Binding-site contacts:
Ligand atom C6 contacts residue SER93 of chain 47.H at 4.0 Å.
Ligand atom C3 contacts residue ALA158 of chain 47.H at 4.0 Å (hydrophobic).
Ligand atom O6B contacts residue HIS94 of chain 47.H at 4.0 Å.
Ligand atom O6B contacts residue HIS155 of chain 47.H at 3.3 Å (h-bond).
Ligand atom O4 contacts residue LYS156 of chain 47.H at 3.5 Å.
Ligand atom OAF contacts residue ALA158 of chain 47.H at 3.3 Å.
Ligand atom C6 contacts residue HIS94 of chain 47.H at 3.9 Å.
Ligand atom O3 contacts residue LYS156 of chain 47.H at 3.0 Å.
Ligand atom C5 contacts residue HIS155 of chain 47.H at 4.0 Å.
Ligand atom O6B contacts residue LEU62 of chain 47.H at 4.0 Å.
Ligand atom O6A contacts residue SER93 of chain 47.H at 3.2 Å.
Ligand atom OAH contacts residue ARG157 of chain 47.H at 3.1 Å (salt-bridge).
Ligand atom OAH contacts residue LEU2 of chain 47.H at 2.8 Å (h-bond).
Ligand atom OAF contacts residue ARG157 of chain 47.H at 2.8 Å (salt-bridge).
Ligand atom O5B contacts residue LYS156 of chain 47.H at 3.3 Å.
Ligand atom C4 contacts residue LYS156 of chain 47.H at 4.0 Å.
Ligand atom O4 contacts residue SER93 of chain 47.H at 3.0 Å (h-bond).
Ligand atom OAH contacts residue ASP3 of chain 47.H at 4.0 Å.
Ligand atom SAG contacts residue THR4 of chain 47.H at 3.9 Å.
Ligand atom C6 contacts residue LEU62 of chain 47.H at 3.5 Å (hydrophobic).
Ligand atom C3 contacts residue LYS156 of chain 47.H at 4.0 Å.
Ligand atom SAG contacts residue ARG157 of chain 47.H at 3.6 Å (salt-bridge).
Ligand atom OAH contacts residue THR4 of chain 47.H at 3.7 Å.
Ligand atom O6A contacts residue HIS94 of chain 47.H at 3.2 Å (h-bond).
Ligand atom C3 contacts residue ARG157 of chain 47.H at 3.7 Å.
Ligand atom O6A contacts residue HIS155 of chain 47.H at 3.8 Å.
Ligand atom O3 contacts residue ARG157 of chain 47.H at 3.3 Å (salt-bridge).
Ligand atom O5 contacts residue HIS155 of chain 47.H at 3.6 Å.
Ligand atom C5 contacts residue LEU62 of chain 47.H at 3.8 Å (hydrophobic).
Ligand atom OBI contacts residue LYS156 of chain 47.H at 4.0 Å.
Ligand atom O6B contacts residue LYS156 of chain 47.H at 3.3 Å.
Ligand atom O6A contacts residue LEU62 of chain 47.H at 3.4 Å.
Ligand atom C6 contacts residue HIS155 of chain 47.H at 3.4 Å.
Ligand atom O3 contacts residue ALA158 of chain 47.H at 3.0 Å (h-bond).
Ligand atom O5 contacts residue ARG157 of chain 47.H at 3.8 Å.
Ligand atom O4 contacts residue HIS155 of chain 47.H at 3.5 Å (h-bond).
Ligand atom OAF contacts residue THR4 of chain 47.H at 2.9 Å (h-bond).
Ligand atom C2 contacts residue ALA158 of chain 47.H at 3.7 Å (hydrophobic).
Ligand atom O6B contacts residue ARG157 of chain 47.H at 3.3 Å (salt-bridge).
Ligand atom O5 contacts residue LYS156 of chain 47.H at 3.4 Å.

This protein binds this small molecule.
Small molecule (SMILES): O=C(O)[C@@H]1O[C@H](O[C@H]2[C@@H](OS(=O)(=O)O)O[C@@H](O)[C@H](NS(=O)(=O)O)[C@H]2O)[C@@H](OS(=O)(=O)O)[C@H](O)[C@@H]1O

Sequence of chain 47.H:
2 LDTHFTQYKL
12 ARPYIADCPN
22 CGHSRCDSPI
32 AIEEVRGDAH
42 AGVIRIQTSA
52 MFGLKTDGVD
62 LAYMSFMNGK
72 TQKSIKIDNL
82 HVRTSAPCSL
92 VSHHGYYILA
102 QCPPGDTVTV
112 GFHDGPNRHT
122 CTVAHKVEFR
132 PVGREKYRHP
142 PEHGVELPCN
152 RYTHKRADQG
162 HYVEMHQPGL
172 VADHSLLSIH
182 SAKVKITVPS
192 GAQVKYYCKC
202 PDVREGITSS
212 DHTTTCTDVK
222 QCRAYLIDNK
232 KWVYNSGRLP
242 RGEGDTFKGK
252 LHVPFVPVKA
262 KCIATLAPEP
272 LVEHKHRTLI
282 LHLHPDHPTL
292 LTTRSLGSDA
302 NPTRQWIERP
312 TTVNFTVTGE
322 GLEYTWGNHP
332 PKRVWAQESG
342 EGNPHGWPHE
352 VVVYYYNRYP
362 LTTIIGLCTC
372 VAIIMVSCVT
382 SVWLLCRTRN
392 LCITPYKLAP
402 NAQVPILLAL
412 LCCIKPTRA